Sequence of chain 1.F:
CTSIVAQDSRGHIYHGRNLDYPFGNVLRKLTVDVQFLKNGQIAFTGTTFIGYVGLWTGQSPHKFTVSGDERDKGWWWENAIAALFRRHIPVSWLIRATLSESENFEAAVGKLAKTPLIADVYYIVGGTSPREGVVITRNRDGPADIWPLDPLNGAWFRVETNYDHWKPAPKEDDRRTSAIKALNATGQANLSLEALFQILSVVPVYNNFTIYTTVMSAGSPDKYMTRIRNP

Sequence of chain 1.E:
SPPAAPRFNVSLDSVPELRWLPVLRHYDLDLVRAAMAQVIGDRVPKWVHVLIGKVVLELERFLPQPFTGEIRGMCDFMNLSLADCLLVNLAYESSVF

The small molecule below binds the protein below.
Small molecule (SMILES): CC(C)(C)CC(C)(C)c1ccc(OCCOCCO)cc1

Binding-site contacts:
Ligand atom C7 contacts residue ALA83 of chain 1.F at 3.6 Å (hydrophobic).
Ligand atom C12 contacts residue LEU84 of chain 1.F at 3.8 Å (hydrophobic).
Ligand atom C3 contacts residue TRP76 of chain 1.F at 4.2 Å (hydrophobic).
Ligand atom C2 contacts residue SER105 of chain 1.E at 3.9 Å.
Ligand atom C2 contacts residue SER104 of chain 1.E at 3.9 Å.
Ligand atom C16 contacts residue GLU103 of chain 1.E at 3.8 Å.
Ligand atom O2 contacts residue TRP57 of chain 1.E at 3.1 Å.
Ligand atom C16 contacts residue SER104 of chain 1.E at 3.4 Å.
Ligand atom C12 contacts residue ALA83 of chain 1.F at 3.8 Å (hydrophobic).
Ligand atom C1 contacts residue TRP57 of chain 1.E at 3.7 Å (hydrophobic).
Ligand atom C17 contacts residue GLU103 of chain 1.E at 3.6 Å.
Ligand atom C12 contacts residue LEU69 of chain 1.E at 3.9 Å (hydrophobic).
Ligand atom C15 contacts residue SER104 of chain 1.E at 2.9 Å.
Ligand atom C1 contacts residue VAL58 of chain 1.E at 3.5 Å (hydrophobic).
Ligand atom C10 contacts residue LEU69 of chain 1.E at 4.2 Å (hydrophobic).
Ligand atom C14 contacts residue SER104 of chain 1.E at 3.4 Å.
Ligand atom O2 contacts residue VAL106 of chain 1.E at 4.1 Å.
Ligand atom C13 contacts residue VAL58 of chain 1.E at 4.0 Å (hydrophobic).
Ligand atom C8 contacts residue LEU100 of chain 1.E at 3.6 Å (hydrophobic).
Ligand atom C13 contacts residue SER104 of chain 1.E at 3.5 Å.
Ligand atom C8 contacts residue SER104 of chain 1.E at 4.0 Å.
Ligand atom C17 contacts residue ALA80 of chain 1.F at 4.2 Å (hydrophobic).
Ligand atom C1 contacts residue VAL106 of chain 1.E at 4.0 Å (hydrophobic).
Ligand atom C7 contacts residue GLU103 of chain 1.E at 4.2 Å.
Ligand atom O1 contacts residue TRP76 of chain 1.F at 3.6 Å.
Ligand atom C18 contacts residue GLU103 of chain 1.E at 4.2 Å.
Ligand atom C14 contacts residue VAL58 of chain 1.E at 3.8 Å (hydrophobic).
Ligand atom O2 contacts residue TRP76 of chain 1.F at 4.1 Å.
Ligand atom C4 contacts residue TRP57 of chain 1.E at 3.7 Å (hydrophobic).
Ligand atom C18 contacts residue SER104 of chain 1.E at 3.6 Å.
Ligand atom O1 contacts residue SER105 of chain 1.E at 3.8 Å.
Ligand atom C1 contacts residue SER104 of chain 1.E at 3.6 Å.
Ligand atom C11 contacts residue ALA80 of chain 1.F at 4.1 Å (hydrophobic).
Ligand atom C2 contacts residue TRP57 of chain 1.E at 4.0 Å (hydrophobic).
Ligand atom C2 contacts residue TRP76 of chain 1.F at 3.7 Å (hydrophobic).
Ligand atom C2 contacts residue VAL106 of chain 1.E at 3.4 Å (hydrophobic).
Ligand atom O1 contacts residue SER104 of chain 1.E at 2.8 Å (h-bond).
Ligand atom C16 contacts residue TRP76 of chain 1.F at 3.9 Å (hydrophobic).
Ligand atom C3 contacts residue TRP57 of chain 1.E at 4.1 Å (hydrophobic).
Ligand atom C17 contacts residue SER104 of chain 1.E at 3.8 Å.